Binding-site contacts:
Ligand atom O7 contacts residue ASN261 of chain 1.M at 3.4 Å (h-bond).
Ligand atom C8 contacts residue LEU258 of chain 1.M at 4.5 Å (hydrophobic).
Ligand atom C6 contacts residue TYR265 of chain 1.M at 3.5 Å (hydrophobic).
Ligand atom C7 contacts residue TYR265 of chain 1.M at 3.9 Å (hydrophobic).
Ligand atom O5 contacts residue ASN261 of chain 1.M at 2.4 Å (h-bond).
Ligand atom N2 contacts residue ASN261 of chain 1.M at 3.0 Å (h-bond).
Ligand atom C5 contacts residue TYR265 of chain 1.M at 3.8 Å (hydrophobic).
Ligand atom C2 contacts residue ASN261 of chain 1.M at 2.6 Å.
Ligand atom C5 contacts residue ASN261 of chain 1.M at 3.8 Å.
Ligand atom C8 contacts residue PHE238 of chain 1.M at 4.3 Å (hydrophobic).
Ligand atom C7 contacts residue ASN261 of chain 1.M at 3.4 Å.
Ligand atom C1 contacts residue ASN261 of chain 1.M at 1.5 Å.
Ligand atom C8 contacts residue ASN261 of chain 1.M at 4.2 Å.
Ligand atom O7 contacts residue TYR265 of chain 1.M at 3.0 Å (h-bond).
Ligand atom C7 contacts residue LEU258 of chain 1.M at 4.3 Å (hydrophobic).
Ligand atom C4 contacts residue ASN261 of chain 1.M at 4.4 Å.
Ligand atom C8 contacts residue ILE222 of chain 1.M at 4.4 Å (hydrophobic).
Ligand atom O7 contacts residue LEU258 of chain 1.M at 3.4 Å.
Ligand atom O6 contacts residue GLU262 of chain 1.M at 4.3 Å.
Ligand atom C8 contacts residue TYR265 of chain 1.M at 3.9 Å (hydrophobic).
Ligand atom C3 contacts residue ASN261 of chain 1.M at 3.9 Å.
Ligand atom C8 contacts residue THR221 of chain 1.M at 3.6 Å.
Ligand atom O5 contacts residue TYR265 of chain 1.M at 4.2 Å.

Sequence of chain 1.M:
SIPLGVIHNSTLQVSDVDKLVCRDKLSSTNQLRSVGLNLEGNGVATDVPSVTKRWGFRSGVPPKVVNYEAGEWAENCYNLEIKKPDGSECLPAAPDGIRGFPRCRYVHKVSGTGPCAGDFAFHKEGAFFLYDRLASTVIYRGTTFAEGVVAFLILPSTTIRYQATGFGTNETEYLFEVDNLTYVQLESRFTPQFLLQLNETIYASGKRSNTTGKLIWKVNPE

A protein and the small-molecule ligand that binds it are described below.
Small molecule (SMILES): CC(=O)N[C@H]1[C@H](O[C@H]2[C@H](O)[C@@H](NC(C)=O)CO[C@@H]2CO)O[C@H](CO)[C@@H](O[C@@H]2O[C@H](CO[C@H]3O[C@H](CO)[C@@H](O)[C@H](O)[C@@H]3O)[C@@H](O)[C@H](O[C@H]3O[C@H](CO)[C@@H](O)[C@H](O)[C@@H]3O)[C@@H]2O)[C@@H]1O